Binding-site contacts:
Ligand atom CE1 contacts residue LEU285 of chain 2.A at 3.8 Å (hydrophobic).
Ligand atom O contacts residue LEU263 of chain 1.A at 3.1 Å (h-bond).
Ligand atom O contacts residue ALA262 of chain 1.A at 3.8 Å.
Ligand atom CA contacts residue THR248 of chain 1.A at 3.7 Å.
Ligand atom CD2 contacts residue ASP228 of chain 2.A at 3.7 Å.
Ligand atom N contacts residue PRO247 of chain 1.A at 3.8 Å.
Ligand atom OXT contacts residue ASP228 of chain 2.A at 2.8 Å (salt-bridge).
Ligand atom NE2 contacts residue ALA283 of chain 2.A at 3.4 Å (h-bond).
Ligand atom OXT contacts residue SER246 of chain 1.A at 3.4 Å (h-bond).
Ligand atom N contacts residue SER246 of chain 1.A at 2.8 Å (h-bond).
Ligand atom C contacts residue SER246 of chain 1.A at 3.6 Å.
Ligand atom OXT contacts residue LEU244 of chain 1.A at 3.5 Å (h-bond).
Ligand atom CB contacts residue ARG261 of chain 1.A at 3.6 Å.
Ligand atom N contacts residue THR248 of chain 1.A at 3.0 Å (h-bond).
Ligand atom C contacts residue LEU244 of chain 1.A at 3.6 Å (hydrophobic).
Ligand atom C contacts residue GLY243 of chain 1.A at 4.0 Å.
Ligand atom CB contacts residue ALA262 of chain 1.A at 3.9 Å (hydrophobic).
Ligand atom N contacts residue ASP228 of chain 2.A at 3.0 Å (salt-bridge).
Ligand atom CG contacts residue ASP228 of chain 2.A at 3.7 Å.
Ligand atom CE1 contacts residue ASP226 of chain 2.A at 4.0 Å.
Ligand atom O contacts residue LEU244 of chain 1.A at 3.0 Å (h-bond).
Ligand atom CA contacts residue ALA262 of chain 1.A at 3.9 Å (hydrophobic).
Ligand atom CA contacts residue ARG261 of chain 1.A at 3.4 Å.
Ligand atom CE1 contacts residue ALA283 of chain 2.A at 4.1 Å (hydrophobic).
Ligand atom N contacts residue ARG261 of chain 1.A at 4.0 Å.
Ligand atom CA contacts residue ASP228 of chain 2.A at 4.0 Å.
Ligand atom CB contacts residue THR248 of chain 1.A at 3.8 Å.
Ligand atom CE1 contacts residue ASP228 of chain 2.A at 3.7 Å.
Ligand atom CG contacts residue MET224 of chain 1.A at 4.1 Å (hydrophobic).
Ligand atom NE2 contacts residue ASP228 of chain 2.A at 3.9 Å.
Ligand atom CD2 contacts residue LEU285 of chain 2.A at 3.9 Å (hydrophobic).
Ligand atom OXT contacts residue GLU245 of chain 1.A at 3.2 Å (salt-bridge).
Ligand atom NE2 contacts residue LEU285 of chain 2.A at 3.4 Å.
Ligand atom CA contacts residue SER246 of chain 1.A at 3.5 Å.
Ligand atom CE1 contacts residue TYR227 of chain 2.A at 3.8 Å (hydrophobic).
Ligand atom CD2 contacts residue LEU263 of chain 1.A at 3.6 Å (hydrophobic).
Ligand atom N contacts residue LEU252 of chain 2.A at 3.6 Å.
Ligand atom C contacts residue ASP228 of chain 2.A at 3.8 Å.
Ligand atom O contacts residue GLY243 of chain 1.A at 3.2 Å.
Ligand atom ND1 contacts residue ASP228 of chain 2.A at 3.6 Å (salt-bridge).

Sequence of chain 2.A:
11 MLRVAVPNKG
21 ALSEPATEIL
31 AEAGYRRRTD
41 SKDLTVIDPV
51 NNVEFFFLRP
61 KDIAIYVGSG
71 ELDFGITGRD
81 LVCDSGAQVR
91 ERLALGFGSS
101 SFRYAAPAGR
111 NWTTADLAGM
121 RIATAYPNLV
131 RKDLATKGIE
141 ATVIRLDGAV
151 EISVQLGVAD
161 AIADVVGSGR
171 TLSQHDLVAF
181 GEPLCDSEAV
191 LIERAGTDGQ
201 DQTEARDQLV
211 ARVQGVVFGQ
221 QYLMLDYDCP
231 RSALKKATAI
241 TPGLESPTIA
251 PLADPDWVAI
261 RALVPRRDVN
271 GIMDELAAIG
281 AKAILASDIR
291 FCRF

Sequence of chain 1.A:
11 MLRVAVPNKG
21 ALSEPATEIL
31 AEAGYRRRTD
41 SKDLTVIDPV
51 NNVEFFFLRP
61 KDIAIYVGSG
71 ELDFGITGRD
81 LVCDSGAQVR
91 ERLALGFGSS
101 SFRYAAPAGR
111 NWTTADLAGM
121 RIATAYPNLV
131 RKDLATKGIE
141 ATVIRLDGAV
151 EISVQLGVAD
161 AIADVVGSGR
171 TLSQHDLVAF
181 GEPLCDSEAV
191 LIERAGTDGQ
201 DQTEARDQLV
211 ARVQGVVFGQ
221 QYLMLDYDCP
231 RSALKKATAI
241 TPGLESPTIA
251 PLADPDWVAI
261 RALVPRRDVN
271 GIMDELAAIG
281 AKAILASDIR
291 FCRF

This protein binds this small molecule.
Small molecule (SMILES): N[C@@H](Cc1c[nH]c[nH+]1)C(=O)O